A protein and the small-molecule ligand that binds it are described below.
Small molecule (SMILES): O=C(c1ccccn1)N1CCN(C(=O)c2c3c(nc4ccccc24)/C(=C/c2ccco2)CCC3)CC1

Binding-site contacts:
Ligand atom CAT contacts residue ARG68 of chain 1.D at 3.9 Å.
Ligand atom CAR contacts residue PHE168 of chain 1.D at 3.7 Å (hydrophobic).
Ligand atom CAQ contacts residue FAD1 of chain 1.K at 3.8 Å.
Ligand atom CAZ contacts residue THR52 of chain 1.D at 3.7 Å.
Ligand atom CAN contacts residue FAD1 of chain 1.K at 3.3 Å.
Ligand atom CAH contacts residue ILE128 of chain 1.D at 3.6 Å (hydrophobic).
Ligand atom CBA contacts residue THR52 of chain 1.D at 3.6 Å.
Ligand atom CAT contacts residue PHE168 of chain 1.D at 3.8 Å (hydrophobic).
Ligand atom CAQ contacts residue ILE128 of chain 1.D at 4.0 Å (hydrophobic).
Ligand atom CAU contacts residue TRP170 of chain 1.D at 3.5 Å (hydrophobic).
Ligand atom CAP contacts residue FAD1 of chain 1.K at 3.6 Å.
Ligand atom CBC contacts residue FAD1 of chain 1.K at 3.6 Å.
Ligand atom NAX contacts residue ILE128 of chain 1.D at 3.6 Å (h-bond).
Ligand atom CAZ contacts residue FAD1 of chain 1.K at 3.5 Å.
Ligand atom CBD contacts residue FAD1 of chain 1.K at 3.7 Å.
Ligand atom OAV contacts residue HIS66 of chain 1.D at 3.3 Å (h-bond).
Ligand atom CAZ contacts residue THR131 of chain 1.D at 3.7 Å.
Ligand atom CBA contacts residue FAD1 of chain 1.K at 3.6 Å.
Ligand atom CAM contacts residue ILE128 of chain 1.D at 4.0 Å (hydrophobic).
Ligand atom OAJ contacts residue FAD1 of chain 1.K at 3.0 Å.
Ligand atom CAT contacts residue ALA167 of chain 1.D at 3.5 Å (hydrophobic).
Ligand atom CAS contacts residue PHE168 of chain 1.D at 3.2 Å (hydrophobic).
Ligand atom OAV contacts residue FAD1 of chain 1.K at 4.0 Å.
Ligand atom CAU contacts residue VAL17 of chain 1.D at 3.6 Å (hydrophobic).
Ligand atom NAX contacts residue FAD1 of chain 1.K at 3.6 Å.
Ligand atom CAZ contacts residue GLY129 of chain 1.D at 4.0 Å.
Ligand atom CAQ contacts residue THR131 of chain 1.D at 3.6 Å.
Ligand atom CAL contacts residue FAD1 of chain 1.K at 3.7 Å.
Ligand atom CAT contacts residue TRP170 of chain 1.D at 3.8 Å (hydrophobic).
Ligand atom NAX contacts residue THR131 of chain 1.D at 3.5 Å (h-bond).
Ligand atom CAI contacts residue FAD1 of chain 1.K at 3.8 Å.
Ligand atom CBB contacts residue FAD1 of chain 1.K at 3.6 Å.
Ligand atom CAO contacts residue FAD1 of chain 1.K at 3.5 Å.
Ligand atom CAK contacts residue FAD1 of chain 1.K at 3.7 Å.
Ligand atom CAW contacts residue FAD1 of chain 1.K at 3.7 Å.
Ligand atom CAY contacts residue FAD1 of chain 1.K at 3.5 Å.
Ligand atom CAW contacts residue ILE128 of chain 1.D at 4.0 Å (hydrophobic).
Ligand atom CAU contacts residue ARG68 of chain 1.D at 3.9 Å.
Ligand atom CAG contacts residue ILE128 of chain 1.D at 3.2 Å (hydrophobic).
Ligand atom CAT contacts residue VAL17 of chain 1.D at 3.5 Å (hydrophobic).

Sequence of chain 1.D:
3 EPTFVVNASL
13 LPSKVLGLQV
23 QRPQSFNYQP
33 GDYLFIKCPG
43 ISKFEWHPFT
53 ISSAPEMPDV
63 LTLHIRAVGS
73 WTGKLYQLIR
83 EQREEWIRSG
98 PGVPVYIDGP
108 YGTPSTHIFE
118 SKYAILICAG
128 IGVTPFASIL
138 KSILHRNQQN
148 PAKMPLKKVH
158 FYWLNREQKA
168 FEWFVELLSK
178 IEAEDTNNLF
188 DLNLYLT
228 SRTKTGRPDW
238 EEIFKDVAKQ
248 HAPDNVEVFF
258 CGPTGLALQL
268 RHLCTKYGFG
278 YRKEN